Sequence of chain 1.A:
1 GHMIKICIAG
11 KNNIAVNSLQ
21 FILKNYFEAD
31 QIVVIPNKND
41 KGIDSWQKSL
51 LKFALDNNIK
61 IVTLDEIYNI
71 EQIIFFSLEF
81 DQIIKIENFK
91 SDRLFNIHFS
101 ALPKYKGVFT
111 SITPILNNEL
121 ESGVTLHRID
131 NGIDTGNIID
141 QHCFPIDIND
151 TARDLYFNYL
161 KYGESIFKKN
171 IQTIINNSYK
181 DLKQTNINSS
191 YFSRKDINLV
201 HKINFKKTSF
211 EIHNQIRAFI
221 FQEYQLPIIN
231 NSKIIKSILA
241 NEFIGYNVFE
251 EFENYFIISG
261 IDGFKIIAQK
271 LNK

Binding-site contacts:
Ligand atom O4 contacts residue LEU199 of chain 1.A at 3.3 Å.
Ligand atom O2A contacts residue ARG194 of chain 1.A at 3.4 Å (salt-bridge).
Ligand atom O5Q contacts residue ARG194 of chain 1.A at 3.0 Å (salt-bridge).
Ligand atom O2B contacts residue THR110 of chain 1.A at 3.4 Å (h-bond).
Ligand atom O4' contacts residue PHE221 of chain 1.A at 3.2 Å.
Ligand atom C1Q contacts residue ARG194 of chain 1.A at 3.5 Å.
Ligand atom C2 contacts residue TYR224 of chain 1.A at 3.6 Å (hydrophobic).
Ligand atom O1B contacts residue VAL108 of chain 1.A at 3.6 Å.
Ligand atom N3 contacts residue GLN225 of chain 1.A at 2.8 Å (h-bond).
Ligand atom C1' contacts residue PHE221 of chain 1.A at 3.5 Å (hydrophobic).
Ligand atom O4Q contacts residue FON1 of chain 1.C at 3.5 Å (h-bond).
Ligand atom C2 contacts residue GLN225 of chain 1.A at 3.6 Å.
Ligand atom O3' contacts residue PHE109 of chain 1.A at 3.4 Å.
Ligand atom N1 contacts residue TYR224 of chain 1.A at 3.5 Å.
Ligand atom O4' contacts residue TYR224 of chain 1.A at 3.4 Å.
Ligand atom O3' contacts residue SER111 of chain 1.A at 3.1 Å (h-bond).
Ligand atom C5' contacts residue TYR156 of chain 1.A at 3.5 Å (hydrophobic).
Ligand atom O4Q contacts residue PHE80 of chain 1.A at 2.7 Å (h-bond).
Ligand atom C5 contacts residue TYR224 of chain 1.A at 3.5 Å (hydrophobic).
Ligand atom O3' contacts residue THR110 of chain 1.A at 3.3 Å (h-bond).
Ligand atom N3 contacts residue TYR224 of chain 1.A at 3.2 Å.
Ligand atom C4 contacts residue TYR224 of chain 1.A at 3.4 Å (hydrophobic).
Ligand atom O2Q contacts residue GLY107 of chain 1.A at 2.7 Å (h-bond).
Ligand atom C5M contacts residue TYR224 of chain 1.A at 3.6 Å (hydrophobic).
Ligand atom C1F contacts residue ASP134 of chain 1.A at 3.4 Å.
Ligand atom C5Q contacts residue GLU79 of chain 1.A at 3.7 Å.
Ligand atom O1B contacts residue PHE109 of chain 1.A at 2.8 Å (h-bond).
Ligand atom O1A contacts residue LYS11 of chain 1.A at 2.8 Å (salt-bridge).
Ligand atom O1F contacts residue ASN96 of chain 1.A at 3.1 Å (h-bond).
Ligand atom PB contacts residue PHE109 of chain 1.A at 3.5 Å.
Ligand atom C6Q contacts residue GLU79 of chain 1.A at 3.5 Å.
Ligand atom O1F contacts residue HIS98 of chain 1.A at 2.8 Å (h-bond).
Ligand atom O1F contacts residue ASP134 of chain 1.A at 3.4 Å (salt-bridge).
Ligand atom O1B contacts residue ARG194 of chain 1.A at 2.8 Å (salt-bridge).
Ligand atom C1F contacts residue HIS98 of chain 1.A at 3.3 Å.
Ligand atom O2B contacts residue PHE109 of chain 1.A at 3.5 Å (h-bond).
Ligand atom O2 contacts residue GLN225 of chain 1.A at 2.9 Å (h-bond).
Ligand atom C4Q contacts residue PHE80 of chain 1.A at 3.5 Å (hydrophobic).
Ligand atom N3Q contacts residue FON1 of chain 1.C at 3.4 Å (h-bond).
Ligand atom O4 contacts residue TYR224 of chain 1.A at 3.6 Å.

This protein binds this small molecule.
Small molecule (SMILES): Cc1cn([C@H]2C[C@H](O)[C@@H](COP(=O)(O)OP(=O)(O)O[C@H]3O[C@H](C)[C@H](O)[C@H](NC=O)[C@H]3O)O2)c(=O)[nH]c1=O